Sequence of chain 2.A:
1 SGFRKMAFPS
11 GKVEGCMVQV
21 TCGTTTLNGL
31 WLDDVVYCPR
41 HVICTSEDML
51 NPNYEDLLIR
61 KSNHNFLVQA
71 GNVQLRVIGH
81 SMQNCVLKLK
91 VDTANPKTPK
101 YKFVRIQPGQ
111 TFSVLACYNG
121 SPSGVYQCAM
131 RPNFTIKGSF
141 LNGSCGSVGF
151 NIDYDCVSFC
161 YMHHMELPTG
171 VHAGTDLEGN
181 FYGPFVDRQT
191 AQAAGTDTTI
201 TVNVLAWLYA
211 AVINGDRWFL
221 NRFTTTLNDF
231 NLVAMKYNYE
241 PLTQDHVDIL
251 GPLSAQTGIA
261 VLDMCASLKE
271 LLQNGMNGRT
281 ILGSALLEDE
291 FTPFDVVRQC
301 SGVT

Binding-site contacts:
Ligand atom C9 contacts residue LEU141 of chain 2.A at 3.6 Å (hydrophobic).
Ligand atom C9 contacts residue PHE140 of chain 2.A at 3.2 Å (hydrophobic).
Ligand atom C10 contacts residue ASN142 of chain 2.A at 3.6 Å.
Ligand atom N2 contacts residue ASN142 of chain 2.A at 3.8 Å.
Ligand atom C9 contacts residue GLU166 of chain 2.A at 3.2 Å.
Ligand atom N1 contacts residue GLU166 of chain 2.A at 3.8 Å.
Ligand atom C4 contacts residue HIS164 of chain 2.A at 3.8 Å.
Ligand atom C contacts residue HIS164 of chain 2.A at 3.9 Å.
Ligand atom C6 contacts residue CYS145 of chain 2.A at 3.9 Å (hydrophobic).
Ligand atom N2 contacts residue LEU141 of chain 2.A at 3.6 Å.
Ligand atom C10 contacts residue GLU166 of chain 2.A at 3.6 Å.
Ligand atom N2 contacts residue GLU166 of chain 2.A at 3.7 Å.
Ligand atom N2 contacts residue PHE140 of chain 2.A at 3.5 Å (h-bond).
Ligand atom C contacts residue MET49 of chain 2.A at 3.5 Å (hydrophobic).
Ligand atom O contacts residue GLU166 of chain 2.A at 3.1 Å (salt-bridge).
Ligand atom C5 contacts residue CYS145 of chain 2.A at 3.7 Å (hydrophobic).
Ligand atom CL contacts residue ARG188 of chain 2.A at 3.8 Å.
Ligand atom C14 contacts residue HIS164 of chain 2.A at 3.0 Å.
Ligand atom C11 contacts residue ASN142 of chain 2.A at 3.6 Å.
Ligand atom C8 contacts residue LEU141 of chain 2.A at 3.8 Å (hydrophobic).
Ligand atom N1 contacts residue SER144 of chain 2.A at 3.8 Å.
Ligand atom C8 contacts residue HIS163 of chain 2.A at 3.8 Å.
Ligand atom CL contacts residue MET49 of chain 2.A at 3.5 Å.
Ligand atom C contacts residue MET165 of chain 2.A at 3.9 Å (hydrophobic).
Ligand atom CL contacts residue MET165 of chain 2.A at 3.8 Å.
Ligand atom CL contacts residue ASP187 of chain 2.A at 3.1 Å.
Ligand atom C1 contacts residue MET49 of chain 2.A at 3.3 Å (hydrophobic).
Ligand atom N contacts residue CYS145 of chain 2.A at 3.4 Å (h-bond).
Ligand atom C9 contacts residue ASN142 of chain 2.A at 3.6 Å.
Ligand atom C13 contacts residue LEU141 of chain 2.A at 4.0 Å (hydrophobic).
Ligand atom C5 contacts residue HIS164 of chain 2.A at 3.8 Å.
Ligand atom C12 contacts residue ASN142 of chain 2.A at 3.7 Å.
Ligand atom C14 contacts residue HIS41 of chain 2.A at 3.5 Å.
Ligand atom N1 contacts residue HIS163 of chain 2.A at 3.0 Å (h-bond).
Ligand atom CL contacts residue HIS41 of chain 2.A at 3.7 Å.
Ligand atom O contacts residue MET165 of chain 2.A at 3.6 Å.
Ligand atom C8 contacts residue GLU166 of chain 2.A at 3.6 Å.
Ligand atom C13 contacts residue ASN142 of chain 2.A at 3.9 Å.
Ligand atom C9 contacts residue SER1 of chain 1.A at 3.8 Å.
Ligand atom C8 contacts residue PHE140 of chain 2.A at 3.2 Å (hydrophobic).

This small molecule binds to this protein.
Small molecule (SMILES): O=C(Cc1cccc(Cl)c1)Nc1ncn2ccccc12

Sequence of chain 1.A:
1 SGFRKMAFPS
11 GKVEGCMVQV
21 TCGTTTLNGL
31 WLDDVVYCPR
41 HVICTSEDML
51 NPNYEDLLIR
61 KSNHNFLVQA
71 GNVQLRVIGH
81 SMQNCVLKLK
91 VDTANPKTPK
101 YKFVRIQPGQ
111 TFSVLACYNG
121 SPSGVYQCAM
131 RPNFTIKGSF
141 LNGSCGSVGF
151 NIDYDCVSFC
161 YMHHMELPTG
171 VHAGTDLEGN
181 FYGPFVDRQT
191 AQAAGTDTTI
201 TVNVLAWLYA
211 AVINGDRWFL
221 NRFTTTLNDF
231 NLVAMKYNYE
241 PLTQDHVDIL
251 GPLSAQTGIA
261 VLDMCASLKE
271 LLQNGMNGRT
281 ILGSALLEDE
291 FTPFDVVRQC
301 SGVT